Binding-site contacts:
Ligand atom N1 contacts residue GLY279 of chain 1.B at 3.4 Å (h-bond).
Ligand atom C8 contacts residue GLU275 of chain 1.B at 3.5 Å.
Ligand atom C5 contacts residue TYR247 of chain 1.B at 3.5 Å (hydrophobic).
Ligand atom N17 contacts residue PHE283 of chain 1.B at 3.7 Å.
Ligand atom C23 contacts residue ILE246 of chain 1.B at 3.5 Å (hydrophobic).
Ligand atom C5 contacts residue MET267 of chain 1.B at 3.5 Å (hydrophobic).
Ligand atom C20 contacts residue ILE246 of chain 1.B at 3.6 Å (hydrophobic).
Ligand atom C9 contacts residue GLU275 of chain 1.B at 3.3 Å.
Ligand atom C13 contacts residue MET267 of chain 1.B at 3.5 Å (hydrophobic).
Ligand atom C28 contacts residue GLN280 of chain 1.B at 3.5 Å.
Ligand atom N19 contacts residue PHE283 of chain 1.B at 3.7 Å.
Ligand atom N4 contacts residue GLY279 of chain 1.B at 3.6 Å.
Ligand atom C6 contacts residue GLY279 of chain 1.B at 3.7 Å.
Ligand atom N17 contacts residue GLN280 of chain 1.B at 3.0 Å (h-bond).
Ligand atom C10 contacts residue PRO266 of chain 1.B at 3.5 Å (hydrophobic).
Ligand atom C8 contacts residue VAL276 of chain 1.B at 3.7 Å (hydrophobic).
Ligand atom C25 contacts residue TYR78 of chain 1.B at 2.7 Å (hydrophobic).
Ligand atom C25 contacts residue ILE246 of chain 1.B at 3.5 Å (hydrophobic).
Ligand atom C3 contacts residue GLY279 of chain 1.B at 3.3 Å.
Ligand atom C14 contacts residue PHE283 of chain 1.B at 3.3 Å (hydrophobic).
Ligand atom C2 contacts residue GLY279 of chain 1.B at 3.5 Å.
Ligand atom C18 contacts residue PHE283 of chain 1.B at 3.5 Å (hydrophobic).
Ligand atom O27 contacts residue GLN280 of chain 1.B at 2.3 Å (h-bond).
Ligand atom C21 contacts residue ILE246 of chain 1.B at 3.5 Å (hydrophobic).
Ligand atom C16 contacts residue PHE283 of chain 1.B at 3.5 Å (hydrophobic).
Ligand atom C13 contacts residue TYR247 of chain 1.B at 3.4 Å (hydrophobic).
Ligand atom C24 contacts residue TYR78 of chain 1.B at 3.6 Å (hydrophobic).
Ligand atom N4 contacts residue TYR247 of chain 1.B at 2.8 Å (h-bond).
Ligand atom C6 contacts residue MET267 of chain 1.B at 3.7 Å (hydrophobic).
Ligand atom C5 contacts residue GLY279 of chain 1.B at 3.5 Å.
Ligand atom C3 contacts residue MET267 of chain 1.B at 3.6 Å (hydrophobic).
Ligand atom C26 contacts residue ILE246 of chain 1.B at 3.6 Å (hydrophobic).
Ligand atom C24 contacts residue LEU229 of chain 1.B at 3.3 Å (hydrophobic).
Ligand atom C8 contacts residue LYS272 of chain 1.B at 3.7 Å.
Ligand atom N4 contacts residue MET267 of chain 1.B at 3.5 Å.
Ligand atom C9 contacts residue LYS272 of chain 1.B at 3.5 Å.
Ligand atom C26 contacts residue GLN280 of chain 1.B at 3.4 Å.
Ligand atom C15 contacts residue PHE283 of chain 1.B at 3.3 Å (hydrophobic).
Ligand atom C28 contacts residue PHE283 of chain 1.B at 3.7 Å (hydrophobic).
Ligand atom C12 contacts residue GLY279 of chain 1.B at 3.7 Å.

A small-molecule ligand and the protein it binds are described below.
Small molecule (SMILES): Cn1cc(-c2ccccc2)nc1C#Cc1ccc2nc(C3CC3)c(CO)n2n1

Sequence of chain 1.B:
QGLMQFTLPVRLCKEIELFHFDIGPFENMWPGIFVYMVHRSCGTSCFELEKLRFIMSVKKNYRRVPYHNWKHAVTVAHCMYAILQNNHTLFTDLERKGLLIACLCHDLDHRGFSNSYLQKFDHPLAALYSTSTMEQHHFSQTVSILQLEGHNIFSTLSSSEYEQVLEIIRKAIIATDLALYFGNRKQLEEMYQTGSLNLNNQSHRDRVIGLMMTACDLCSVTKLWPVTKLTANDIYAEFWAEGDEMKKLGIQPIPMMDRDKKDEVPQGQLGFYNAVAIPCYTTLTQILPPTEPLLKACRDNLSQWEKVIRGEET